Binding-site contacts:
Ligand atom OP2 contacts residue ASP273 of chain 8.A at 2.4 Å.
Ligand atom C5' contacts residue ASP273 of chain 8.A at 3.8 Å.
Ligand atom OP2 contacts residue ASN491 of chain 8.A at 1.7 Å (h-bond).
Ligand atom OP1 contacts residue PHE272 of chain 8.A at 3.4 Å.
Ligand atom C5' contacts residue ASN491 of chain 8.A at 4.0 Å.
Ligand atom OP1 contacts residue TYR271 of chain 8.A at 3.1 Å (h-bond).
Ligand atom O5' contacts residue ASP273 of chain 8.A at 4.1 Å.
Ligand atom P contacts residue TYR271 of chain 8.A at 4.5 Å.
Ligand atom OP1 contacts residue ASP273 of chain 8.A at 3.3 Å.
Ligand atom P contacts residue ASN491 of chain 8.A at 3.0 Å.
Ligand atom P contacts residue ASP273 of chain 8.A at 2.8 Å.
Ligand atom OP1 contacts residue ASN491 of chain 8.A at 3.6 Å.
Ligand atom O5' contacts residue ASN491 of chain 8.A at 3.5 Å (h-bond).
Ligand atom P contacts residue PHE272 of chain 8.A at 4.3 Å.

The small molecule below binds the protein below.
Small molecule (SMILES): Nc1ncnc2c1ncn2[C@H]1C[C@H](O)[C@@H](COP(=O)(O)O)O1

Sequence of chain 8.A:
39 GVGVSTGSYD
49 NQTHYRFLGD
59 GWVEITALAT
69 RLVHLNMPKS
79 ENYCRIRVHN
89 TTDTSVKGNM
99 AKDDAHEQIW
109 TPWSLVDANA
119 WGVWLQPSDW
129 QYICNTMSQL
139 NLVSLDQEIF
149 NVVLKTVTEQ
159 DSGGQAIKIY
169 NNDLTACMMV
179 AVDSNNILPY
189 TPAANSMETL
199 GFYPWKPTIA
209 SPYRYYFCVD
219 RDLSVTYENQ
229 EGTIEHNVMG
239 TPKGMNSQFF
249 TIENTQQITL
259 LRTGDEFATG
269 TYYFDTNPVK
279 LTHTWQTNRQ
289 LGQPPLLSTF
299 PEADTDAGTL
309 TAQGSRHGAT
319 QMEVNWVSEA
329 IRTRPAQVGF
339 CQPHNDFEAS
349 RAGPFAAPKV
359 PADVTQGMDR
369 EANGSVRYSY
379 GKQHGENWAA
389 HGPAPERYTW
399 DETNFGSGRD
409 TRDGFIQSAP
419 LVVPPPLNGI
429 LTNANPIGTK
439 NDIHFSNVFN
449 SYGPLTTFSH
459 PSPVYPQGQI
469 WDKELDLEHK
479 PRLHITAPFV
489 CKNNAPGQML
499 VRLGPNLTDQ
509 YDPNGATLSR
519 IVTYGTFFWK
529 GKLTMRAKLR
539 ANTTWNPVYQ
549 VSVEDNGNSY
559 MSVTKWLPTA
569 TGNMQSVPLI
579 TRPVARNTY